Binding-site contacts:
Ligand atom C contacts residue VAL315 of chain 1.B at 3.6 Å (hydrophobic).
Ligand atom CA contacts residue GLU171 of chain 1.B at 3.6 Å.
Ligand atom O contacts residue HIS242 of chain 1.B at 3.0 Å (h-bond).
Ligand atom CA contacts residue ASN88 of chain 1.B at 3.4 Å.
Ligand atom N contacts residue ASP313 of chain 1.B at 3.5 Å (salt-bridge).
Ligand atom NH1 contacts residue GLU171 of chain 1.B at 2.2 Å (salt-bridge).
Ligand atom CM3 contacts residue TYR179 of chain 1.B at 3.3 Å (hydrophobic).
Ligand atom O contacts residue LYS243 of chain 1.B at 3.0 Å (salt-bridge).
Ligand atom CD contacts residue TYR179 of chain 1.B at 3.6 Å (hydrophobic).
Ligand atom O contacts residue ASN88 of chain 1.B at 3.4 Å (h-bond).
Ligand atom CM2 contacts residue GLY172 of chain 1.B at 3.1 Å.
Ligand atom CM2 contacts residue SER290 of chain 1.B at 3.2 Å.
Ligand atom CM2 contacts residue TYR179 of chain 1.B at 3.5 Å (hydrophobic).
Ligand atom CB contacts residue TYR177 of chain 1.B at 3.6 Å (hydrophobic).
Ligand atom CA contacts residue ASP137 of chain 1.B at 3.3 Å.
Ligand atom N contacts residue ASP137 of chain 1.B at 3.3 Å (salt-bridge).
Ligand atom CM1 contacts residue GLU192 of chain 1.B at 3.4 Å.
Ligand atom C contacts residue ASN88 of chain 1.B at 3.6 Å.
Ligand atom CB contacts residue GLU171 of chain 1.B at 3.4 Å.
Ligand atom CZ contacts residue TYR177 of chain 1.B at 2.9 Å (hydrophobic).
Ligand atom NH2 contacts residue TYR177 of chain 1.B at 2.8 Å (h-bond).
Ligand atom CA contacts residue LYS243 of chain 1.B at 3.6 Å.
Ligand atom C contacts residue TYR177 of chain 1.B at 3.5 Å (hydrophobic).
Ligand atom O contacts residue ILE170 of chain 1.B at 3.6 Å.
Ligand atom NH1 contacts residue TYR177 of chain 1.B at 3.2 Å (h-bond).
Ligand atom O contacts residue TYR177 of chain 1.B at 2.5 Å (h-bond).
Ligand atom CA contacts residue MET244 of chain 1.B at 3.3 Å (hydrophobic).
Ligand atom CD contacts residue TYR177 of chain 1.B at 3.6 Å (hydrophobic).
Ligand atom CM3 contacts residue SER290 of chain 1.B at 3.1 Å.
Ligand atom NH2 contacts residue ASP137 of chain 1.B at 3.6 Å.
Ligand atom NH1 contacts residue ASN139 of chain 1.B at 3.2 Å (h-bond).
Ligand atom N contacts residue GLU171 of chain 1.B at 2.8 Å (salt-bridge).
Ligand atom CZ contacts residue GLU171 of chain 1.B at 3.4 Å.
Ligand atom NE contacts residue TYR177 of chain 1.B at 3.4 Å (h-bond).
Ligand atom CM1 contacts residue THR291 of chain 1.B at 3.6 Å.
Ligand atom C contacts residue HIS242 of chain 1.B at 3.3 Å.
Ligand atom CM1 contacts residue ASN292 of chain 1.B at 3.5 Å.
Ligand atom O contacts residue VAL315 of chain 1.B at 3.4 Å.
Ligand atom O contacts residue ASN88 of chain 1.B at 3.6 Å (h-bond).
Ligand atom N contacts residue ASN88 of chain 1.B at 2.8 Å (h-bond).

The protein below binds the small molecule below.
Small molecule (SMILES): C[C@H](NC(=O)[C@@H](N)[C@@H](C)O)C(=O)N[C@@H](CCCN=C(N)N)C(=O)N[C@@H](CCCC[N+](C)(C)C)C(=O)N[C@@H](CO)C(=O)NCC(=O)NCC(=O)NCC=O

Sequence of chain 1.B:
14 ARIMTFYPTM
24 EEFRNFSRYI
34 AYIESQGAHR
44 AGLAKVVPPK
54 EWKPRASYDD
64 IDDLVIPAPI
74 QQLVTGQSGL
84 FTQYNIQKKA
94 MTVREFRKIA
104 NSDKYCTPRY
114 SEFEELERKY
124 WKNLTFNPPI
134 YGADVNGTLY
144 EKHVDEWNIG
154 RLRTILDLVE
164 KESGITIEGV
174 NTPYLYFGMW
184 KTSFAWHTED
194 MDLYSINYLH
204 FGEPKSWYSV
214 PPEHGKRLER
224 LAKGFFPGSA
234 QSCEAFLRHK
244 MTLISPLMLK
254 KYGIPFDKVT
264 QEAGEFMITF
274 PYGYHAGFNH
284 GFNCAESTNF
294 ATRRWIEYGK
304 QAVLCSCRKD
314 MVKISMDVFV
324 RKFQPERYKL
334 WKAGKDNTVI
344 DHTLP